Sequence of chain 1.D:
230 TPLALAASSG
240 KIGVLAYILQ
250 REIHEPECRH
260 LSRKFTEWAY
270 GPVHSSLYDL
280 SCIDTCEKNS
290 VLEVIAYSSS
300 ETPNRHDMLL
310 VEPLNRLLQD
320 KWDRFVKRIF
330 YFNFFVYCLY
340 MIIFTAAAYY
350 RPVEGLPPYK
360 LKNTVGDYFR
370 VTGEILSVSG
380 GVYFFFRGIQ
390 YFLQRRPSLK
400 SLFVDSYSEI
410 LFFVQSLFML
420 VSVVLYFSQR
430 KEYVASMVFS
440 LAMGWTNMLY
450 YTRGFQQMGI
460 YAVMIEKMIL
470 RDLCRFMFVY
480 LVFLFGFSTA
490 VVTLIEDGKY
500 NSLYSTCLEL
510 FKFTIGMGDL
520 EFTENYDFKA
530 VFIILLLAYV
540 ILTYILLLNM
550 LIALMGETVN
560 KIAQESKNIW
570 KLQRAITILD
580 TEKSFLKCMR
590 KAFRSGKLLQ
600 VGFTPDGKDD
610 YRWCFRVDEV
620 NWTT

Sequence of chain 1.C:
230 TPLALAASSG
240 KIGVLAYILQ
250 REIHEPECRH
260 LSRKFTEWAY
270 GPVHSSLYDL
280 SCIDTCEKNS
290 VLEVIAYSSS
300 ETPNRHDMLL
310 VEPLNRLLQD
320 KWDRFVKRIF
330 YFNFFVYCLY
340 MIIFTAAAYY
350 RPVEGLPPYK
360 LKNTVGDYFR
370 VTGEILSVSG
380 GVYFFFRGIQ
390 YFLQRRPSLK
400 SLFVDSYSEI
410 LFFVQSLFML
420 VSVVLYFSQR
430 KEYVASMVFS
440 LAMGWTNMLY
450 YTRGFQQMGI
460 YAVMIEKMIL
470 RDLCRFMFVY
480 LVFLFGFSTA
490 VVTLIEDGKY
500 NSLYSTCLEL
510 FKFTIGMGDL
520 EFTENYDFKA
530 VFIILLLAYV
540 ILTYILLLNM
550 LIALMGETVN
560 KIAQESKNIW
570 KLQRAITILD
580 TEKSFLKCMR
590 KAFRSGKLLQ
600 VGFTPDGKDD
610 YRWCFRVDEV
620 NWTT

Binding-site contacts:
Ligand atom O06 contacts residue TYR503 of chain 1.D at 4.0 Å.
Ligand atom C15 contacts residue 6OE1 of chain 1.N at 3.7 Å.
Ligand atom C22 contacts residue TYR503 of chain 1.D at 3.0 Å (hydrophobic).
Ligand atom O20 contacts residue TYR503 of chain 1.D at 3.6 Å.
Ligand atom O06 contacts residue SER504 of chain 1.D at 4.5 Å.
Ligand atom C23 contacts residue TYR503 of chain 1.D at 4.0 Å (hydrophobic).
Ligand atom C23 contacts residue ILE532 of chain 1.C at 4.2 Å (hydrophobic).
Ligand atom C21 contacts residue TYR503 of chain 1.D at 3.9 Å (hydrophobic).
Ligand atom C24 contacts residue TYR503 of chain 1.D at 4.0 Å (hydrophobic).
Ligand atom O07 contacts residue SER501 of chain 1.D at 4.1 Å.
Ligand atom C16 contacts residue 6OE1 of chain 1.N at 4.0 Å.
Ligand atom C21 contacts residue ALA529 of chain 1.C at 4.4 Å (hydrophobic).
Ligand atom C14 contacts residue TYR503 of chain 1.D at 3.7 Å (hydrophobic).
Ligand atom O27 contacts residue 6OE1 of chain 1.V at 3.9 Å.
Ligand atom O07 contacts residue TYR503 of chain 1.D at 4.0 Å.
Ligand atom O27 contacts residue ALA529 of chain 1.C at 3.3 Å.
Ligand atom C16 contacts residue TYR503 of chain 1.D at 4.4 Å (hydrophobic).
Ligand atom C09 contacts residue TYR503 of chain 1.D at 4.2 Å (hydrophobic).
Ligand atom C11 contacts residue 6OE1 of chain 1.V at 4.0 Å.
Ligand atom O08 contacts residue TYR503 of chain 1.D at 3.6 Å.
Ligand atom C25 contacts residue ILE533 of chain 1.C at 4.1 Å (hydrophobic).
Ligand atom P05 contacts residue TYR503 of chain 1.D at 4.2 Å.
Ligand atom C15 contacts residue TYR503 of chain 1.D at 4.1 Å (hydrophobic).
Ligand atom C24 contacts residue ILE532 of chain 1.C at 4.4 Å (hydrophobic).

The protein below binds the small molecule below.
Small molecule (SMILES): CCCCCC(=O)OC[C@@H](COP(=O)(O)OCCN)OC(=O)CCCCC